Sequence of chain 1.A:
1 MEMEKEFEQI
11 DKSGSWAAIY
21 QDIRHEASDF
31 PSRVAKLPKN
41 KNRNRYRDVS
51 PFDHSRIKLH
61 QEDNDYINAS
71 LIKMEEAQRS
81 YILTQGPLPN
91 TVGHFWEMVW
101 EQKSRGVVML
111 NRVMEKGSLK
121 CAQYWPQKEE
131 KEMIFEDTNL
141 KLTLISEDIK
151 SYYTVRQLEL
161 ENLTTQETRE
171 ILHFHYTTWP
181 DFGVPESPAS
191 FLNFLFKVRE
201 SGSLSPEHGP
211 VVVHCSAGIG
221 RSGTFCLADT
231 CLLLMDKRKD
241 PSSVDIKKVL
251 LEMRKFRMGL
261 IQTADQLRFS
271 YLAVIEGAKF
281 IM

Binding-site contacts:
Ligand atom C08 contacts residue VAL155 of chain 1.A at 4.3 Å (hydrophobic).
Ligand atom C01 contacts residue SER146 of chain 1.A at 3.2 Å.
Ligand atom C03 contacts residue GLU147 of chain 1.A at 4.2 Å.
Ligand atom O11 contacts residue VAL155 of chain 1.A at 3.9 Å.
Ligand atom C02 contacts residue GLN157 of chain 1.A at 3.9 Å.
Ligand atom C01 contacts residue ASP148 of chain 1.A at 4.2 Å.
Ligand atom C02 contacts residue SER146 of chain 1.A at 3.2 Å.
Ligand atom O11 contacts residue PHE174 of chain 1.A at 4.2 Å.
Ligand atom C04 contacts residue SER146 of chain 1.A at 3.0 Å.
Ligand atom C02 contacts residue ASP148 of chain 1.A at 4.4 Å.
Ligand atom C01 contacts residue GLN157 of chain 1.A at 3.6 Å.
Ligand atom O06 contacts residue GLU170 of chain 1.A at 4.2 Å.
Ligand atom C09 contacts residue VAL155 of chain 1.A at 3.9 Å (hydrophobic).
Ligand atom C03 contacts residue SER146 of chain 1.A at 3.0 Å.
Ligand atom O06 contacts residue GLN157 of chain 1.A at 1.5 Å (h-bond).
Ligand atom C13 contacts residue VAL155 of chain 1.A at 4.3 Å (hydrophobic).
Ligand atom C01 contacts residue VAL155 of chain 1.A at 3.4 Å (hydrophobic).
Ligand atom C09 contacts residue LEU172 of chain 1.A at 4.5 Å (hydrophobic).
Ligand atom C08 contacts residue LEU172 of chain 1.A at 4.0 Å (hydrophobic).
Ligand atom C01 contacts residue ARG156 of chain 1.A at 4.2 Å.
Ligand atom O06 contacts residue LEU172 of chain 1.A at 4.3 Å.
Ligand atom C10 contacts residue VAL155 of chain 1.A at 3.6 Å (hydrophobic).
Ligand atom C03 contacts residue ASP148 of chain 1.A at 4.1 Å.
Ligand atom C04 contacts residue GLN157 of chain 1.A at 2.8 Å.
Ligand atom C05 contacts residue SER146 of chain 1.A at 4.2 Å.
Ligand atom C12 contacts residue VAL155 of chain 1.A at 3.9 Å (hydrophobic).
Ligand atom C01 contacts residue GLU147 of chain 1.A at 4.3 Å.
Ligand atom C05 contacts residue GLN157 of chain 1.A at 2.5 Å.
Ligand atom O14 contacts residue ASP148 of chain 1.A at 4.1 Å.
Ligand atom C07 contacts residue GLN157 of chain 1.A at 3.8 Å.
Ligand atom C08 contacts residue GLN157 of chain 1.A at 4.2 Å.

This small molecule binds to this protein.
Small molecule (SMILES): CC1(C)CC(=O)c2ccc(O)cc2O1